The protein below binds the small molecule below.
Small molecule (SMILES): CCC(O)(CC)c1cc(OCCN2CCOCC2)c2cc(-c3n[nH]c4ccsc34)[nH]c2c1

Sequence of chain 2.A:
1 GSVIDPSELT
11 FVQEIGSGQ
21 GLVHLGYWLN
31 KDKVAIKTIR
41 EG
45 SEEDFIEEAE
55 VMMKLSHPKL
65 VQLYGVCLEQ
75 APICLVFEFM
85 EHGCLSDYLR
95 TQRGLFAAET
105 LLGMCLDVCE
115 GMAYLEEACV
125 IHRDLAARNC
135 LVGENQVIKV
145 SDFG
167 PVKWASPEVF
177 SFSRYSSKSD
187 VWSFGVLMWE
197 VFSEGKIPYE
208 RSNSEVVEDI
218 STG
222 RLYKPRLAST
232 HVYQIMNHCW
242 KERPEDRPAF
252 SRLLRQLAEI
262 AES

Binding-site contacts:
Ligand atom NAV contacts residue LEU135 of chain 2.A at 3.8 Å.
Ligand atom CAE contacts residue ILE15 of chain 2.A at 3.5 Å (hydrophobic).
Ligand atom NAU contacts residue GLU82 of chain 2.A at 3.4 Å (salt-bridge).
Ligand atom CAW contacts residue LEU135 of chain 2.A at 3.6 Å (hydrophobic).
Ligand atom CAY contacts residue PHE81 of chain 2.A at 3.6 Å (hydrophobic).
Ligand atom CAT contacts residue LEU135 of chain 2.A at 3.6 Å (hydrophobic).
Ligand atom NAV contacts residue MET84 of chain 2.A at 3.7 Å.
Ligand atom NAV contacts residue GLU82 of chain 2.A at 2.9 Å (salt-bridge).
Ligand atom CAL contacts residue ILE15 of chain 2.A at 3.5 Å (hydrophobic).
Ligand atom CBE contacts residue PHE83 of chain 2.A at 3.8 Å (hydrophobic).
Ligand atom CAX contacts residue LEU135 of chain 2.A at 3.5 Å (hydrophobic).
Ligand atom CAF contacts residue MET84 of chain 2.A at 3.3 Å (hydrophobic).
Ligand atom NAU contacts residue ALA35 of chain 2.A at 3.5 Å.
Ligand atom CAL contacts residue GLY16 of chain 2.A at 3.7 Å.
Ligand atom CAX contacts residue ALA35 of chain 2.A at 3.6 Å (hydrophobic).
Ligand atom CBD contacts residue GLU85 of chain 2.A at 3.8 Å.
Ligand atom NAG contacts residue PHE83 of chain 2.A at 3.5 Å.
Ligand atom CAT contacts residue ALA35 of chain 2.A at 3.7 Å (hydrophobic).
Ligand atom CBB contacts residue HIS86 of chain 2.A at 3.5 Å.
Ligand atom OAJ contacts residue ILE15 of chain 2.A at 3.8 Å.
Ligand atom CAI contacts residue ILE15 of chain 2.A at 3.7 Å (hydrophobic).
Ligand atom CAF contacts residue ILE15 of chain 2.A at 3.8 Å (hydrophobic).
Ligand atom CAH contacts residue LEU135 of chain 2.A at 3.7 Å (hydrophobic).
Ligand atom CAC contacts residue MET84 of chain 2.A at 3.3 Å (hydrophobic).
Ligand atom CBE contacts residue ILE15 of chain 2.A at 3.7 Å (hydrophobic).
Ligand atom CAC contacts residue GLY87 of chain 2.A at 3.4 Å.
Ligand atom CAF contacts residue GLY87 of chain 2.A at 3.5 Å.
Ligand atom NAU contacts residue MET84 of chain 2.A at 3.1 Å (h-bond).
Ligand atom NAV contacts residue ALA35 of chain 2.A at 3.4 Å.
Ligand atom CAW contacts residue ALA35 of chain 2.A at 3.8 Å (hydrophobic).
Ligand atom CAC contacts residue PHE83 of chain 2.A at 3.6 Å (hydrophobic).
Ligand atom CAE contacts residue GLY87 of chain 2.A at 3.8 Å.
Ligand atom NAG contacts residue MET84 of chain 2.A at 2.8 Å (h-bond).
Ligand atom CAD contacts residue ILE15 of chain 2.A at 3.6 Å (hydrophobic).
Ligand atom CAB contacts residue GLY87 of chain 2.A at 3.7 Å.
Ligand atom CAR contacts residue VAL23 of chain 2.A at 3.8 Å (hydrophobic).
Ligand atom CAF contacts residue PHE83 of chain 2.A at 3.7 Å (hydrophobic).
Ligand atom CBB contacts residue GLU85 of chain 2.A at 3.5 Å.
Ligand atom CBB contacts residue GLY87 of chain 2.A at 3.4 Å.
Ligand atom CAY contacts residue LEU135 of chain 2.A at 3.6 Å (hydrophobic).